Binding-site contacts:
Ligand atom CAQ contacts residue CYS99 of chain 1.D at 3.6 Å (hydrophobic).
Ligand atom OAE contacts residue ASN188 of chain 1.D at 3.1 Å (h-bond).
Ligand atom CAQ contacts residue THR256 of chain 1.D at 3.7 Å.
Ligand atom CAQ contacts residue GLY255 of chain 1.D at 3.3 Å.
Ligand atom CAM contacts residue CYS254 of chain 1.D at 3.2 Å (hydrophobic).
Ligand atom OAF contacts residue GLY100 of chain 1.D at 2.7 Å (h-bond).
Ligand atom OAE contacts residue PRO96 of chain 1.D at 3.5 Å.
Ligand atom OAF contacts residue CYS254 of chain 1.D at 3.5 Å (h-bond).
Ligand atom OAG contacts residue PRO96 of chain 1.D at 3.5 Å.
Ligand atom OAH contacts residue CYS254 of chain 1.D at 3.7 Å.
Ligand atom CAQ contacts residue GLY100 of chain 1.D at 3.2 Å.
Ligand atom CAN contacts residue GLU245 of chain 1.D at 2.9 Å.
Ligand atom NAB contacts residue ASN227 of chain 1.D at 3.5 Å (h-bond).
Ligand atom CAS contacts residue ASN227 of chain 1.D at 3.3 Å.
Ligand atom OAF contacts residue GLY255 of chain 1.D at 3.5 Å (h-bond).
Ligand atom OAE contacts residue ASN227 of chain 1.D at 2.9 Å (h-bond).
Ligand atom OAH contacts residue CYS99 of chain 1.D at 3.6 Å (h-bond).
Ligand atom OAH contacts residue GLY255 of chain 1.D at 2.8 Å (h-bond).
Ligand atom CAJ contacts residue GLU245 of chain 1.D at 3.6 Å.
Ligand atom CAQ contacts residue CYS254 of chain 1.D at 3.2 Å (hydrophobic).
Ligand atom NAB contacts residue ASN90 of chain 1.D at 3.0 Å (h-bond).
Ligand atom NAB contacts residue ARG246 of chain 1.D at 3.0 Å (salt-bridge).
Ligand atom OAF contacts residue THR256 of chain 1.D at 2.8 Å (h-bond).
Ligand atom CAP contacts residue ARG246 of chain 1.D at 3.5 Å.
Ligand atom CAN contacts residue CYS254 of chain 1.D at 1.8 Å (hydrophobic).
Ligand atom CAP contacts residue ASN227 of chain 1.D at 3.5 Å.
Ligand atom OAE contacts residue ARG246 of chain 1.D at 2.8 Å (salt-bridge).
Ligand atom OAH contacts residue GLY100 of chain 1.D at 3.2 Å (h-bond).
Ligand atom CAK contacts residue PRO96 of chain 1.D at 3.6 Å (hydrophobic).
Ligand atom OAG contacts residue ASN90 of chain 1.D at 2.9 Å (h-bond).
Ligand atom NAC contacts residue CYS99 of chain 1.D at 3.1 Å (h-bond).
Ligand atom NAC contacts residue ASN37 of chain 1.D at 2.9 Å (h-bond).
Ligand atom OAH contacts residue ASN101 of chain 1.D at 2.9 Å (h-bond).
Ligand atom OAH contacts residue ASN37 of chain 1.D at 3.5 Å (h-bond).
Ligand atom CAT contacts residue CYS254 of chain 1.D at 2.9 Å (hydrophobic).
Ligand atom NAB contacts residue GLU245 of chain 1.D at 2.9 Å (salt-bridge).
Ligand atom OAF contacts residue CYS99 of chain 1.D at 3.5 Å.
Ligand atom CAP contacts residue PRO96 of chain 1.D at 3.5 Å (hydrophobic).
Ligand atom CAK contacts residue ASN90 of chain 1.D at 3.7 Å.
Ligand atom OAG contacts residue ARG246 of chain 1.D at 2.9 Å (salt-bridge).

Sequence of chain 1.D:
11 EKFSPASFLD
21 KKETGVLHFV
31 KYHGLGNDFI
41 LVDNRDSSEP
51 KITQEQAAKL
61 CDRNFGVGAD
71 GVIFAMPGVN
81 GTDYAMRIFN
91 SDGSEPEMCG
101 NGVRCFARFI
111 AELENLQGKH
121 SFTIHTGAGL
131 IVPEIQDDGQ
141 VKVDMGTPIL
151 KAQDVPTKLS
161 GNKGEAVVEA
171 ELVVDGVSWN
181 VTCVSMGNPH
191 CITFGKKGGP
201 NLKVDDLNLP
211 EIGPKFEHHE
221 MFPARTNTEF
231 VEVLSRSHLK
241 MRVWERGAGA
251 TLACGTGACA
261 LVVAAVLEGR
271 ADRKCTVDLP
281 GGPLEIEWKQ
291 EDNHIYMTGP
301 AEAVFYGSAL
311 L

The protein below binds the small molecule below.
Small molecule (SMILES): C[C@@](N)(CCC[C@H](N)C(=O)O)C(=O)O